Binding-site contacts:
Ligand atom O7 contacts residue ASN324 of chain 1.E at 2.9 Å (h-bond).
Ligand atom C5 contacts residue ASN324 of chain 1.E at 3.7 Å.
Ligand atom C1 contacts residue ASN324 of chain 1.E at 1.4 Å.
Ligand atom C8 contacts residue ASN324 of chain 1.E at 4.3 Å.
Ligand atom O5 contacts residue ASN324 of chain 1.E at 2.4 Å (h-bond).
Ligand atom C4 contacts residue ASN324 of chain 1.E at 4.2 Å.
Ligand atom C6 contacts residue LYS316 of chain 1.E at 4.2 Å.
Ligand atom C2 contacts residue ASN324 of chain 1.E at 2.5 Å.
Ligand atom O6 contacts residue LYS316 of chain 1.E at 3.4 Å (salt-bridge).
Ligand atom C7 contacts residue ASN324 of chain 1.E at 3.1 Å.
Ligand atom N2 contacts residue ASN324 of chain 1.E at 2.9 Å (h-bond).
Ligand atom C3 contacts residue ASN324 of chain 1.E at 3.8 Å.

A protein and the small-molecule ligand that binds it are described below.
Small molecule (SMILES): CC(=O)N[C@@H]1[C@@H](O)[C@H](O)[C@@H](CO)O[C@H]1O

Sequence of chain 1.E:
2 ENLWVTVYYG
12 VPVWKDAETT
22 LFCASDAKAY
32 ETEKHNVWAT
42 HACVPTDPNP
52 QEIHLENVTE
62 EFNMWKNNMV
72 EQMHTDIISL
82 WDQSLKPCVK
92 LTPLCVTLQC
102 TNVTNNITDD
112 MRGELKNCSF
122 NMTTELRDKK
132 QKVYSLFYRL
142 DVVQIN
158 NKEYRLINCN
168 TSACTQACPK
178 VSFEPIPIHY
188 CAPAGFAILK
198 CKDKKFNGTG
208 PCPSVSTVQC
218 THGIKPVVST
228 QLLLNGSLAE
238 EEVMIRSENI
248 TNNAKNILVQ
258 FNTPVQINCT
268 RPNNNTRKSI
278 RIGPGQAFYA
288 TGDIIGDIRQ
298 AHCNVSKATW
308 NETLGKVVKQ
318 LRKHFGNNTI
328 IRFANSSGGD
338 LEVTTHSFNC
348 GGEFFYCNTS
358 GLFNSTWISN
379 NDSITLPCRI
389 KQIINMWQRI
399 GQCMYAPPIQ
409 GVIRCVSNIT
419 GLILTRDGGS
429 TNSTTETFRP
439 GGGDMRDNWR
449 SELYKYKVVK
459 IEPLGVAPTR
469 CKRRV